A small-molecule ligand and the protein it binds are described below.
Small molecule (SMILES): CSCC[C@@H](C=O)NC(=O)[C@H](CC(C)C)NC(=O)[C@H](CCCNC(N)=[NH2+])NC(=O)[C@H](CCC(=O)O)NC(=O)[C@H](COP(=O)(O)O)NC(=O)[C@H](CC(C)C)NC(=O)[C@H](CO)NC(=O)[C@@H](N)CCCNC(N)=[NH2+]

Sequence of chain 2.A:
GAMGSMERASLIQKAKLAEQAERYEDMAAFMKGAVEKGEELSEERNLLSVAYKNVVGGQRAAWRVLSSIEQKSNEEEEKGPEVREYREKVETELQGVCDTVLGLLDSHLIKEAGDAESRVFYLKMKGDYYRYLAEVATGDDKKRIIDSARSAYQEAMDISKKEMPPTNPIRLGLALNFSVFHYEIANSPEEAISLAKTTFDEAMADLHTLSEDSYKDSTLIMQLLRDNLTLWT

Binding-site contacts:
Ligand atom O3P contacts residue LYS54 of chain 2.A at 3.5 Å.
Ligand atom OE1 contacts residue LYS127 of chain 2.A at 3.5 Å.
Ligand atom O contacts residue ASN231 of chain 2.A at 2.8 Å (h-bond).
Ligand atom N contacts residue ASN231 of chain 2.A at 2.7 Å (h-bond).
Ligand atom CB contacts residue ASN180 of chain 2.A at 3.2 Å.
Ligand atom CA contacts residue ASN180 of chain 2.A at 3.6 Å.
Ligand atom OG contacts residue TYR186 of chain 2.A at 3.6 Å.
Ligand atom C contacts residue LEU179 of chain 2.A at 3.6 Å (hydrophobic).
Ligand atom NH2 contacts residue LEU227 of chain 2.A at 3.5 Å.
Ligand atom CB contacts residue ASN180 of chain 2.A at 3.4 Å.
Ligand atom CA contacts residue GLU187 of chain 2.A at 3.4 Å.
Ligand atom OG contacts residue TRP235 of chain 2.A at 2.8 Å (h-bond).
Ligand atom OG contacts residue GLU187 of chain 2.A at 3.4 Å (salt-bridge).
Ligand atom O contacts residue LEU179 of chain 2.A at 3.5 Å.
Ligand atom CD contacts residue ARG65 of chain 2.A at 3.5 Å.
Ligand atom O2P contacts residue ARG61 of chain 2.A at 3.0 Å (salt-bridge).
Ligand atom CZ contacts residue ARG65 of chain 2.A at 3.5 Å.
Ligand atom O1P contacts residue LYS54 of chain 2.A at 2.6 Å (salt-bridge).
Ligand atom N contacts residue ASN180 of chain 2.A at 2.7 Å (h-bond).
Ligand atom OE2 contacts residue LYS127 of chain 2.A at 2.6 Å (salt-bridge).
Ligand atom CA contacts residue LEU179 of chain 2.A at 3.4 Å (hydrophobic).
Ligand atom C contacts residue ASN231 of chain 2.A at 3.6 Å.
Ligand atom CA contacts residue ASN231 of chain 2.A at 3.6 Å.
Ligand atom O1P contacts residue ARG61 of chain 2.A at 3.0 Å (salt-bridge).
Ligand atom O contacts residue GLU187 of chain 2.A at 3.5 Å (salt-bridge).
Ligand atom O2P contacts residue ARG134 of chain 2.A at 2.9 Å (salt-bridge).
Ligand atom CB contacts residue GLU187 of chain 2.A at 3.1 Å.
Ligand atom CA contacts residue ASN231 of chain 2.A at 3.6 Å.
Ligand atom CA contacts residue ASN180 of chain 2.A at 3.6 Å.
Ligand atom O contacts residue VAL183 of chain 2.A at 3.4 Å.
Ligand atom O3P contacts residue ARG134 of chain 2.A at 2.9 Å (salt-bridge).
Ligand atom NE contacts residue ARG65 of chain 2.A at 3.5 Å (salt-bridge).
Ligand atom N contacts residue LEU179 of chain 2.A at 3.3 Å.
Ligand atom O3P contacts residue TYR135 of chain 2.A at 2.7 Å (h-bond).
Ligand atom N contacts residue GLU187 of chain 2.A at 2.8 Å (salt-bridge).
Ligand atom CZ contacts residue LEU227 of chain 2.A at 3.5 Å (hydrophobic).
Ligand atom CB contacts residue TRP235 of chain 2.A at 3.6 Å (hydrophobic).
Ligand atom CD contacts residue LYS127 of chain 2.A at 3.4 Å.
Ligand atom CD1 contacts residue ASN55 of chain 2.A at 3.3 Å.
Ligand atom CB contacts residue ASN231 of chain 2.A at 3.5 Å.